A protein and the small-molecule ligand that binds it are described below.
Small molecule (SMILES): [H]/N=C(\N)c1cc(-c2ccccc2)c(CNC(=O)c2ccc3cc[nH]c3c2)s1

Sequence of chain 2.A:
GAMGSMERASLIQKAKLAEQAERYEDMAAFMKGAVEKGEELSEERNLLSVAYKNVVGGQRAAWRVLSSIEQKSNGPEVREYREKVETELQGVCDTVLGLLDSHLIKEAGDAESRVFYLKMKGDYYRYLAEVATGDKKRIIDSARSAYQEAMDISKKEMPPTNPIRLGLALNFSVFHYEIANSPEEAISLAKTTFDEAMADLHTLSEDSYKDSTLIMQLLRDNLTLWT

Sequence of chain 2.B:
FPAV

Binding-site contacts:
Ligand atom C05 contacts residue ASN47 of chain 2.A at 4.2 Å.
Ligand atom N01 contacts residue VAL51 of chain 2.A at 3.8 Å.
Ligand atom C10 contacts residue 0B71 of chain 2.H at 3.6 Å.
Ligand atom C19 contacts residue 0B71 of chain 2.H at 3.4 Å.
Ligand atom C22 contacts residue GLU44 of chain 2.A at 4.0 Å.
Ligand atom C08 contacts residue 0B71 of chain 2.H at 3.3 Å.
Ligand atom C02 contacts residue LEU48 of chain 2.A at 4.2 Å (hydrophobic).
Ligand atom S21 contacts residue ASN47 of chain 2.A at 3.8 Å.
Ligand atom C27 contacts residue CME43 of chain 2.A at 4.0 Å.
Ligand atom C26 contacts residue CME43 of chain 2.A at 3.8 Å.
Ligand atom N01 contacts residue GLU19 of chain 2.A at 2.7 Å (salt-bridge).
Ligand atom C15 contacts residue 0B71 of chain 2.H at 3.4 Å.
Ligand atom C25 contacts residue 0B71 of chain 2.H at 3.6 Å.
Ligand atom C16 contacts residue LEU223 of chain 2.A at 3.9 Å (hydrophobic).
Ligand atom C14 contacts residue 0B71 of chain 2.H at 3.2 Å.
Ligand atom C13 contacts residue 0B71 of chain 2.H at 3.3 Å.
Ligand atom C17 contacts residue VAL15 of chain 2.B at 4.0 Å (hydrophobic).
Ligand atom N18 contacts residue 0B71 of chain 2.H at 3.6 Å.
Ligand atom C23 contacts residue GLU44 of chain 2.A at 3.6 Å.
Ligand atom C16 contacts residue 0B71 of chain 2.H at 3.9 Å.
Ligand atom N09 contacts residue 0B71 of chain 2.H at 3.6 Å.
Ligand atom C27 contacts residue ASN47 of chain 2.A at 3.8 Å.
Ligand atom N03 contacts residue LEU48 of chain 2.A at 3.5 Å.
Ligand atom C26 contacts residue GLU44 of chain 2.A at 3.8 Å.
Ligand atom C05 contacts residue GLU44 of chain 2.A at 4.3 Å.
Ligand atom C27 contacts residue GLU44 of chain 2.A at 3.7 Å.
Ligand atom C08 contacts residue ASN47 of chain 2.A at 3.3 Å.
Ligand atom C24 contacts residue GLU44 of chain 2.A at 3.7 Å.
Ligand atom C27 contacts residue 0B71 of chain 2.H at 3.9 Å.
Ligand atom C20 contacts residue 0B71 of chain 2.H at 3.5 Å.
Ligand atom C12 contacts residue 0B71 of chain 2.H at 3.5 Å.
Ligand atom C07 contacts residue ASN47 of chain 2.A at 3.5 Å.
Ligand atom C17 contacts residue 0B71 of chain 2.H at 4.0 Å.
Ligand atom O11 contacts residue 0B71 of chain 2.H at 4.0 Å.
Ligand atom C04 contacts residue ASN47 of chain 2.A at 4.1 Å.
Ligand atom C25 contacts residue GLU44 of chain 2.A at 3.7 Å.
Ligand atom C02 contacts residue GLU19 of chain 2.A at 3.6 Å.
Ligand atom C06 contacts residue ASN47 of chain 2.A at 3.9 Å.
Ligand atom N03 contacts residue GLU19 of chain 2.A at 2.9 Å (salt-bridge).
Ligand atom C26 contacts residue 0B71 of chain 2.H at 3.7 Å.